Binding-site contacts:
Ligand atom O5 contacts residue ASN118 of chain 3.E at 2.3 Å (h-bond).
Ligand atom N2 contacts residue TYR90 of chain 3.E at 4.4 Å.
Ligand atom O7 contacts residue ASP67 of chain 3.E at 3.5 Å (salt-bridge).
Ligand atom C7 contacts residue TYR90 of chain 3.E at 4.1 Å (hydrophobic).
Ligand atom C6 contacts residue THR120 of chain 3.E at 3.4 Å.
Ligand atom O7 contacts residue SER66 of chain 3.E at 3.5 Å.
Ligand atom C5 contacts residue THR120 of chain 3.E at 4.0 Å.
Ligand atom O5 contacts residue SER66 of chain 3.E at 4.4 Å.
Ligand atom C6 contacts residue THR89 of chain 3.E at 4.2 Å.
Ligand atom C8 contacts residue TYR90 of chain 3.E at 3.8 Å (hydrophobic).
Ligand atom O5 contacts residue THR89 of chain 3.E at 4.3 Å.
Ligand atom C5 contacts residue PHE119 of chain 3.E at 4.4 Å (hydrophobic).
Ligand atom C1 contacts residue ASN118 of chain 3.E at 1.4 Å.
Ligand atom C3 contacts residue ASN118 of chain 3.E at 3.8 Å.
Ligand atom C8 contacts residue ASN118 of chain 3.E at 4.4 Å.
Ligand atom N2 contacts residue ASN118 of chain 3.E at 2.9 Å (h-bond).
Ligand atom C1 contacts residue SER66 of chain 3.E at 4.5 Å.
Ligand atom O6 contacts residue PHE119 of chain 3.E at 4.0 Å.
Ligand atom C8 contacts residue ASP67 of chain 3.E at 4.0 Å.
Ligand atom C2 contacts residue ASN118 of chain 3.E at 2.5 Å.
Ligand atom O6 contacts residue THR120 of chain 3.E at 2.5 Å (h-bond).
Ligand atom C1 contacts residue THR89 of chain 3.E at 4.4 Å.
Ligand atom C7 contacts residue ASN118 of chain 3.E at 3.1 Å.
Ligand atom C5 contacts residue THR89 of chain 3.E at 4.2 Å.
Ligand atom C4 contacts residue ASN118 of chain 3.E at 4.2 Å.
Ligand atom O5 contacts residue PHE119 of chain 3.E at 3.8 Å.
Ligand atom O7 contacts residue ASN118 of chain 3.E at 3.0 Å (h-bond).
Ligand atom C6 contacts residue PHE119 of chain 3.E at 3.8 Å (hydrophobic).
Ligand atom C5 contacts residue ASN118 of chain 3.E at 3.6 Å.
Ligand atom O5 contacts residue THR120 of chain 3.E at 3.4 Å (h-bond).
Ligand atom C7 contacts residue ASP67 of chain 3.E at 3.9 Å.

Sequence of chain 3.E:
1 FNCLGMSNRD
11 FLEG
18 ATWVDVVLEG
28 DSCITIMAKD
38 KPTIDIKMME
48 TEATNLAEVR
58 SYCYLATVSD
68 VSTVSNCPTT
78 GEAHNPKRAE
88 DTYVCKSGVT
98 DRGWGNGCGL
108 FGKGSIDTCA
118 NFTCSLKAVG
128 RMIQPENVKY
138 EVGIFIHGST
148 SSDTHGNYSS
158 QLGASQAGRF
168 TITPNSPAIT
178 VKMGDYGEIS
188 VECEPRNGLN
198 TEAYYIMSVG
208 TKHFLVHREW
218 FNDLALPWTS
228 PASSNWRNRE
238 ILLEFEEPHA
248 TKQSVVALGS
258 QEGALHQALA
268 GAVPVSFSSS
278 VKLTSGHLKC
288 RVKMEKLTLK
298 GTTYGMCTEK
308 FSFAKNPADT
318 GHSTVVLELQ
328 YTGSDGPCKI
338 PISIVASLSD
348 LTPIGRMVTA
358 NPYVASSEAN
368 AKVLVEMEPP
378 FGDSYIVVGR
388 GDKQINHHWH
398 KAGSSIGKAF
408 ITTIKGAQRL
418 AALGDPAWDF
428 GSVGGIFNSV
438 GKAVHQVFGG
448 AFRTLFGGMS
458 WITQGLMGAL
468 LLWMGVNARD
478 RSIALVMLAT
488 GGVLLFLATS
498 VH

A protein and the small-molecule ligand that binds it are described below.
Small molecule (SMILES): CC(=O)N[C@@H]1[C@@H](O)[C@H](O)[C@@H](CO)O[C@H]1O